This protein binds this small molecule.
Small molecule (SMILES): NS(=O)(=O)c1cc2c(cc1Cl)N[C@H]([C@H]1C[C@H]3C=C[C@@H]1C3)NS2(=O)=O

Binding-site contacts:
Ligand atom N3 contacts residue LYS784 of chain 1.A at 3.6 Å.
Ligand atom C14 contacts residue SER775 of chain 1.A at 4.0 Å.
Ligand atom C14 contacts residue SER750 of chain 1.B at 3.7 Å.
Ligand atom O2 contacts residue MET517 of chain 1.A at 3.0 Å.
Ligand atom C8 contacts residue PRO515 of chain 1.A at 3.4 Å (hydrophobic).
Ligand atom N2 contacts residue SER750 of chain 1.B at 3.8 Å.
Ligand atom C2 contacts residue ILE502 of chain 1.B at 3.7 Å (hydrophobic).
Ligand atom O4 contacts residue SER518 of chain 1.A at 3.0 Å (h-bond).
Ligand atom CL contacts residue LEU780 of chain 1.A at 3.9 Å.
Ligand atom CL contacts residue ASP781 of chain 1.A at 3.1 Å.
Ligand atom O4 contacts residue SER750 of chain 1.B at 3.9 Å.
Ligand atom N2 contacts residue PRO515 of chain 1.A at 3.8 Å.
Ligand atom C13 contacts residue SER750 of chain 1.B at 3.8 Å.
Ligand atom C9 contacts residue SER750 of chain 1.B at 3.6 Å.
Ligand atom C5 contacts residue LEU772 of chain 1.A at 3.6 Å (hydrophobic).
Ligand atom C11 contacts residue SER750 of chain 1.B at 3.7 Å.
Ligand atom N1 contacts residue PRO515 of chain 1.A at 2.9 Å (h-bond).
Ligand atom C12 contacts residue SER750 of chain 1.B at 3.6 Å.
Ligand atom O2 contacts residue SER518 of chain 1.A at 3.1 Å (h-bond).
Ligand atom C3 contacts residue GLY752 of chain 1.B at 3.6 Å.
Ligand atom O1 contacts residue LYS751 of chain 1.B at 3.7 Å.
Ligand atom S1 contacts residue PRO515 of chain 1.A at 4.0 Å.
Ligand atom N2 contacts residue SER775 of chain 1.A at 3.4 Å (h-bond).
Ligand atom C7 contacts residue ILE502 of chain 1.B at 3.6 Å (hydrophobic).
Ligand atom C7 contacts residue LEU772 of chain 1.A at 3.8 Å (hydrophobic).
Ligand atom C5 contacts residue SER775 of chain 1.A at 3.9 Å.
Ligand atom O2 contacts residue PRO515 of chain 1.A at 3.7 Å.
Ligand atom C11 contacts residue MET517 of chain 1.A at 3.8 Å (hydrophobic).
Ligand atom O1 contacts residue SER750 of chain 1.B at 3.9 Å.
Ligand atom C6 contacts residue SER775 of chain 1.A at 3.3 Å.
Ligand atom C4 contacts residue LYS751 of chain 1.B at 3.9 Å.
Ligand atom C3 contacts residue LYS751 of chain 1.B at 3.6 Å.
Ligand atom C3 contacts residue ILE502 of chain 1.B at 3.5 Å (hydrophobic).
Ligand atom C11 contacts residue SER518 of chain 1.A at 3.5 Å.
Ligand atom C1 contacts residue PRO515 of chain 1.A at 3.2 Å (hydrophobic).
Ligand atom C7 contacts residue LYS514 of chain 1.A at 3.8 Å.
Ligand atom C10 contacts residue SER750 of chain 1.B at 3.6 Å.
Ligand atom O3 contacts residue ASP781 of chain 1.A at 3.0 Å (salt-bridge).
Ligand atom N3 contacts residue MET517 of chain 1.A at 3.3 Å.
Ligand atom C4 contacts residue ILE502 of chain 1.B at 3.6 Å (hydrophobic).

Sequence of chain 1.A:
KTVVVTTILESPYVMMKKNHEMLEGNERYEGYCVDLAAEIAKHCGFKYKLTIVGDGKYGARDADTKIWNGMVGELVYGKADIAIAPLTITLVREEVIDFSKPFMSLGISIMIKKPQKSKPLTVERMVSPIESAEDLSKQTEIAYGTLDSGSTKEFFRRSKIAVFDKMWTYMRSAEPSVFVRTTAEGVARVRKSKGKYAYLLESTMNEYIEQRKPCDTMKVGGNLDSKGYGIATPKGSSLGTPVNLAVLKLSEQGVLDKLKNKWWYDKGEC

Sequence of chain 1.B:
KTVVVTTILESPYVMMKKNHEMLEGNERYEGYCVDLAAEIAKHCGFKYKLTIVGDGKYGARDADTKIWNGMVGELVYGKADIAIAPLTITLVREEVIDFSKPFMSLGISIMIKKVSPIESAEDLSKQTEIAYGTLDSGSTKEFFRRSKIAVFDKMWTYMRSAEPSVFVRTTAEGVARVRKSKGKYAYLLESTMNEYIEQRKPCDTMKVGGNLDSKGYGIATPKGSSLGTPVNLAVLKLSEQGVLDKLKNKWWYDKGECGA